Binding-site contacts:
Ligand atom N contacts residue GLN3 of chain 15.E at 4.5 Å.
Ligand atom CB contacts residue VAL4 of chain 15.E at 4.0 Å (hydrophobic).
Ligand atom OE1 contacts residue ASN25 of chain 15.E at 4.2 Å.
Ligand atom CB contacts residue VAL4 of chain 15.E at 4.4 Å (hydrophobic).
Ligand atom N contacts residue VAL4 of chain 15.E at 3.1 Å (h-bond).
Ligand atom C contacts residue VAL4 of chain 15.E at 4.0 Å (hydrophobic).
Ligand atom CA contacts residue ALA2 of chain 15.E at 3.3 Å (hydrophobic).
Ligand atom O contacts residue VAL4 of chain 15.E at 4.4 Å.
Ligand atom CA contacts residue VAL4 of chain 15.E at 3.3 Å (hydrophobic).
Ligand atom CA contacts residue GLN3 of chain 15.E at 4.5 Å.
Ligand atom O contacts residue VAL4 of chain 15.E at 3.2 Å (h-bond).
Ligand atom CG2 contacts residue ALA2 of chain 15.E at 4.0 Å (hydrophobic).
Ligand atom CG1 contacts residue ALA2 of chain 15.E at 4.5 Å (hydrophobic).
Ligand atom CB contacts residue GLN3 of chain 15.E at 4.0 Å.
Ligand atom N contacts residue ALA2 of chain 15.E at 2.8 Å (h-bond).
Ligand atom CG1 contacts residue GLN3 of chain 15.E at 3.3 Å.
Ligand atom CB contacts residue ALA2 of chain 15.E at 3.3 Å (hydrophobic).
Ligand atom C contacts residue GLN3 of chain 15.E at 3.9 Å.
Ligand atom C contacts residue ALA2 of chain 15.E at 3.5 Å (hydrophobic).
Ligand atom N contacts residue GLY1 of chain 15.E at 4.5 Å.
Ligand atom CG contacts residue VAL4 of chain 15.E at 4.4 Å (hydrophobic).
Ligand atom C contacts residue VAL4 of chain 15.E at 3.5 Å (hydrophobic).
Ligand atom C contacts residue ALA2 of chain 15.E at 4.0 Å (hydrophobic).
Ligand atom CA contacts residue VAL4 of chain 15.E at 4.1 Å (hydrophobic).
Ligand atom O contacts residue ALA2 of chain 15.E at 4.0 Å.
Ligand atom CB contacts residue GLN3 of chain 15.E at 3.7 Å.
Ligand atom CA contacts residue ALA2 of chain 15.E at 3.9 Å (hydrophobic).
Ligand atom O contacts residue GLN3 of chain 15.E at 2.9 Å (h-bond).
Ligand atom CG2 contacts residue VAL4 of chain 15.E at 3.4 Å (hydrophobic).
Ligand atom CD contacts residue VAL4 of chain 15.E at 3.6 Å (hydrophobic).
Ligand atom CG2 contacts residue SER5 of chain 15.E at 3.4 Å.
Ligand atom OE1 contacts residue VAL4 of chain 15.E at 3.6 Å.
Ligand atom OG contacts residue GLN3 of chain 15.E at 3.3 Å (h-bond).
Ligand atom OE2 contacts residue VAL4 of chain 15.E at 3.7 Å.
Ligand atom CB contacts residue ALA2 of chain 15.E at 4.4 Å (hydrophobic).
Ligand atom CG2 contacts residue GLN3 of chain 15.E at 3.5 Å.
Ligand atom N contacts residue VAL4 of chain 15.E at 4.3 Å.

Sequence of chain 15.E:
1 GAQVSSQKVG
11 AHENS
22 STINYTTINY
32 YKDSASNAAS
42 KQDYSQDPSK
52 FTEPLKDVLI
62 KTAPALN

The small molecule below binds the protein below.
Small molecule (SMILES): CC[C@H](C)[C@H](N)C(=O)N[C@@H](CO)C(=O)N[C@@H](CCC(=O)O)C(=O)N[C@H](C=O)C(C)C